Sequence of chain 1.C:
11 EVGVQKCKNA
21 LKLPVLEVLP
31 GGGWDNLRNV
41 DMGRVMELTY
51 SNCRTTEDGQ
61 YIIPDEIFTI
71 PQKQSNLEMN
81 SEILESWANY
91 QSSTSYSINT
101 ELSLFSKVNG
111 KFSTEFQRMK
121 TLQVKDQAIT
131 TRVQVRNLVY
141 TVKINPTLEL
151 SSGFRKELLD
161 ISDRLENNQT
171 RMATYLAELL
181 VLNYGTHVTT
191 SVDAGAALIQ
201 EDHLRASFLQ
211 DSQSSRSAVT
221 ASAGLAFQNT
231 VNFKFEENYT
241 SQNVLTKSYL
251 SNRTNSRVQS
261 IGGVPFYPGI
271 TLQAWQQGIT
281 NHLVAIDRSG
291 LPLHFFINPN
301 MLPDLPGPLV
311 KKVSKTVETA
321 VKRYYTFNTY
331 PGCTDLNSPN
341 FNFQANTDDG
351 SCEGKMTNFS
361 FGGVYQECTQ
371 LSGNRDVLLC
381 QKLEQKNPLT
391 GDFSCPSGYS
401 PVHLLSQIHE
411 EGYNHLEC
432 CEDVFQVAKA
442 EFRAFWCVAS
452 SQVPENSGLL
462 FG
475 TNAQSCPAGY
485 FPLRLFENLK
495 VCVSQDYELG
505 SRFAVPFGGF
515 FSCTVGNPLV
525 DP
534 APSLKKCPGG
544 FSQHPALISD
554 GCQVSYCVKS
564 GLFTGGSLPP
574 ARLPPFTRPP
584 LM

Binding-site contacts:
Ligand atom O5 contacts residue ASN168 of chain 1.C at 2.5 Å (h-bond).
Ligand atom C3 contacts residue ASN168 of chain 1.C at 3.8 Å.
Ligand atom O6 contacts residue THR170 of chain 1.C at 4.3 Å.
Ligand atom C5 contacts residue ASN168 of chain 1.C at 3.7 Å.
Ligand atom C1 contacts residue ASN168 of chain 1.C at 1.4 Å.
Ligand atom C8 contacts residue ASN168 of chain 1.C at 4.3 Å.
Ligand atom C4 contacts residue ASN168 of chain 1.C at 4.3 Å.
Ligand atom O6 contacts residue ASN168 of chain 1.C at 4.3 Å.
Ligand atom O7 contacts residue ASN168 of chain 1.C at 3.3 Å (h-bond).
Ligand atom N2 contacts residue ASN168 of chain 1.C at 2.8 Å (h-bond).
Ligand atom C7 contacts residue ASN168 of chain 1.C at 3.2 Å.
Ligand atom C2 contacts residue ASN168 of chain 1.C at 2.4 Å.

The small molecule below binds the protein below.
Small molecule (SMILES): CC(=O)N[C@H]1[C@H](O[C@H]2[C@H](O)[C@@H](NC(C)=O)CO[C@@H]2CO)O[C@H](CO)[C@@H](O)[C@@H]1O